Binding-site contacts:
Ligand atom O7 contacts residue GLN100 of chain 1.E at 3.3 Å (h-bond).
Ligand atom O5 contacts residue ASN122 of chain 1.E at 2.3 Å (h-bond).
Ligand atom C7 contacts residue ASN122 of chain 1.E at 3.6 Å.
Ligand atom C8 contacts residue GLN100 of chain 1.E at 2.4 Å.
Ligand atom C4 contacts residue ASN122 of chain 1.E at 4.2 Å.
Ligand atom O7 contacts residue ASN122 of chain 1.E at 3.8 Å.
Ligand atom N2 contacts residue ASN122 of chain 1.E at 3.0 Å (h-bond).
Ligand atom C1 contacts residue ASN122 of chain 1.E at 1.4 Å.
Ligand atom C3 contacts residue ASN122 of chain 1.E at 3.8 Å.
Ligand atom C5 contacts residue ASN122 of chain 1.E at 3.6 Å.
Ligand atom C7 contacts residue GLN100 of chain 1.E at 3.6 Å.
Ligand atom C2 contacts residue ASN122 of chain 1.E at 2.5 Å.
Ligand atom C8 contacts residue SER120 of chain 1.E at 3.9 Å.

This protein binds this small molecule.
Small molecule (SMILES): CC(=O)N[C@H]1[C@H](O[C@H]2[C@H](O)[C@@H](NC(C)=O)CO[C@@H]2CO)O[C@H](CO)[C@@H](O)[C@@H]1O

Sequence of chain 1.E:
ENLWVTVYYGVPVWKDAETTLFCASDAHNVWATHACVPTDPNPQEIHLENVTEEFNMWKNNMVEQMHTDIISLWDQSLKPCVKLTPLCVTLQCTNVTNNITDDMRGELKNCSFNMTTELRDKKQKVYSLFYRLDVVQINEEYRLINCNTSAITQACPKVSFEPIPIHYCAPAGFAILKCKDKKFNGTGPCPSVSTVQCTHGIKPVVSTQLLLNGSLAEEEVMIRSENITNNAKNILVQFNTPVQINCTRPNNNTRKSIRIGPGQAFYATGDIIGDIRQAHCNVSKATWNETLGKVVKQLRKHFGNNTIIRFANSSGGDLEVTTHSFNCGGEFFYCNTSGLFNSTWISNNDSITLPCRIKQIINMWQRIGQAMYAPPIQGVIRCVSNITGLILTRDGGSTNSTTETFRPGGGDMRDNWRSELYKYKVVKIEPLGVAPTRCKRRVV